Sequence of chain 1.D:
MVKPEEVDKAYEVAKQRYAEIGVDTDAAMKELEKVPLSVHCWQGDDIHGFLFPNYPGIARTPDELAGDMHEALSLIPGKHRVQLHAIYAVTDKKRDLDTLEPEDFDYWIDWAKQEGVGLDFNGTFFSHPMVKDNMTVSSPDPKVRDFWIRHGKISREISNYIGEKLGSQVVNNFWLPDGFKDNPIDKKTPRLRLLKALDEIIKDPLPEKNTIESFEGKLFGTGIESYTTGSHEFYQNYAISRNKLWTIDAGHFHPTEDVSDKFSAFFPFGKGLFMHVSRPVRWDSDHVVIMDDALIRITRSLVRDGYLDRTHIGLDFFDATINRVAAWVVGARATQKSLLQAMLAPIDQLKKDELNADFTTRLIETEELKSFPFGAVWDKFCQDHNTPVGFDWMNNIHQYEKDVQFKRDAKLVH

Binding-site contacts:
Ligand atom O1 contacts residue ASP404 of chain 1.D at 4.3 Å.
Ligand atom C4 contacts residue ASN407 of chain 1.D at 4.1 Å.
Ligand atom C6 contacts residue MET406 of chain 1.D at 4.0 Å (hydrophobic).
Ligand atom O1 contacts residue PHE403 of chain 1.D at 3.9 Å.
Ligand atom O1 contacts residue GLU20 of chain 1.C at 4.5 Å.
Ligand atom O4 contacts residue ASN407 of chain 1.D at 3.7 Å.
Ligand atom C4 contacts residue PHE403 of chain 1.D at 4.1 Å (hydrophobic).
Ligand atom O6 contacts residue GLU377 of chain 1.C at 3.7 Å.
Ligand atom C6 contacts residue PHE403 of chain 1.D at 4.4 Å (hydrophobic).
Ligand atom O2 contacts residue MET1 of chain 1.D at 4.3 Å.
Ligand atom C4 contacts residue MET406 of chain 1.D at 3.8 Å (hydrophobic).
Ligand atom O5 contacts residue PHE403 of chain 1.D at 3.6 Å.
Ligand atom C3 contacts residue PHE403 of chain 1.D at 3.9 Å (hydrophobic).
Ligand atom O3 contacts residue ASN407 of chain 1.D at 2.6 Å (h-bond).
Ligand atom C2 contacts residue PHE403 of chain 1.D at 3.8 Å (hydrophobic).
Ligand atom C6 contacts residue GLU377 of chain 1.C at 3.6 Å.
Ligand atom C5 contacts residue MET406 of chain 1.D at 4.2 Å (hydrophobic).
Ligand atom O4 contacts residue HIS410 of chain 1.D at 3.7 Å.
Ligand atom O2 contacts residue PHE403 of chain 1.D at 4.4 Å.
Ligand atom O4 contacts residue MET406 of chain 1.D at 3.8 Å.
Ligand atom C1 contacts residue PHE403 of chain 1.D at 4.1 Å (hydrophobic).
Ligand atom C2 contacts residue ASN407 of chain 1.D at 4.1 Å.
Ligand atom O2 contacts residue ASN407 of chain 1.D at 3.4 Å (h-bond).
Ligand atom C2 contacts residue ASP404 of chain 1.D at 3.6 Å.
Ligand atom C3 contacts residue ASN407 of chain 1.D at 3.2 Å.
Ligand atom O2 contacts residue ASP404 of chain 1.D at 2.7 Å (salt-bridge).
Ligand atom O6 contacts residue PHE403 of chain 1.D at 4.4 Å.
Ligand atom O1 contacts residue ILE21 of chain 1.C at 4.1 Å.
Ligand atom O5 contacts residue MET406 of chain 1.D at 4.4 Å.

Sequence of chain 1.C:
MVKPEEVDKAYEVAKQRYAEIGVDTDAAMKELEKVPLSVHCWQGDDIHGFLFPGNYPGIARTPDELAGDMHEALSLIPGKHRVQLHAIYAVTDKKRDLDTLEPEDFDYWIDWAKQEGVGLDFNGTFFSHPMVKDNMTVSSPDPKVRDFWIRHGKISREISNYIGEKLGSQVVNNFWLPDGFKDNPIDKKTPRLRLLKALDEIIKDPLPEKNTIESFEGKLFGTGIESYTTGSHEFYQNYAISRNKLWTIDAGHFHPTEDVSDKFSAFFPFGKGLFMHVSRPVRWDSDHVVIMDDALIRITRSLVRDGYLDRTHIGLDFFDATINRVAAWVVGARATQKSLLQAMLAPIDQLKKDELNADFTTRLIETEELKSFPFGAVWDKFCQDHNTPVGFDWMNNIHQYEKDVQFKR

This small molecule binds to this protein.
Small molecule (SMILES): OC[C@H]1O[C@@H](O)[C@H](O)[C@H](O)[C@@H]1O